Binding-site contacts:
Ligand atom C2 contacts residue ASN714 of chain 1.B at 2.6 Å.
Ligand atom O7 contacts residue ASN916 of chain 1.B at 4.5 Å.
Ligand atom O6 contacts residue PHE715 of chain 1.B at 3.8 Å.
Ligand atom C4 contacts residue ASN714 of chain 1.B at 4.1 Å.
Ligand atom O7 contacts residue ASN714 of chain 1.B at 3.1 Å (h-bond).
Ligand atom O5 contacts residue PHE715 of chain 1.B at 4.3 Å.
Ligand atom N2 contacts residue ASN714 of chain 1.B at 2.9 Å (h-bond).
Ligand atom C8 contacts residue GLN923 of chain 1.B at 3.9 Å.
Ligand atom C1 contacts residue GLN1068 of chain 1.B at 4.5 Å.
Ligand atom C5 contacts residue GLN923 of chain 1.B at 3.4 Å.
Ligand atom O7 contacts residue LEU919 of chain 1.B at 3.9 Å.
Ligand atom C8 contacts residue ASN922 of chain 1.B at 3.9 Å.
Ligand atom C3 contacts residue LEU919 of chain 1.B at 4.4 Å (hydrophobic).
Ligand atom O4 contacts residue GLN923 of chain 1.B at 4.2 Å.
Ligand atom O6 contacts residue THR716 of chain 1.B at 4.1 Å.
Ligand atom C7 contacts residue GLN923 of chain 1.B at 4.0 Å.
Ligand atom C1 contacts residue ASN714 of chain 1.B at 1.4 Å.
Ligand atom C4 contacts residue GLN923 of chain 1.B at 4.3 Å.
Ligand atom C6 contacts residue GLN923 of chain 1.B at 3.6 Å.
Ligand atom O7 contacts residue GLN923 of chain 1.B at 3.8 Å.
Ligand atom O5 contacts residue ASN714 of chain 1.B at 2.4 Å (h-bond).
Ligand atom C3 contacts residue ASN714 of chain 1.B at 3.7 Å.
Ligand atom O3 contacts residue LEU919 of chain 1.B at 4.2 Å.
Ligand atom O6 contacts residue GLN923 of chain 1.B at 3.3 Å (h-bond).
Ligand atom C5 contacts residue ASN714 of chain 1.B at 3.6 Å.
Ligand atom C7 contacts residue ASN714 of chain 1.B at 3.6 Å.
Ligand atom O5 contacts residue GLN923 of chain 1.B at 4.4 Å.

Sequence of chain 1.B:
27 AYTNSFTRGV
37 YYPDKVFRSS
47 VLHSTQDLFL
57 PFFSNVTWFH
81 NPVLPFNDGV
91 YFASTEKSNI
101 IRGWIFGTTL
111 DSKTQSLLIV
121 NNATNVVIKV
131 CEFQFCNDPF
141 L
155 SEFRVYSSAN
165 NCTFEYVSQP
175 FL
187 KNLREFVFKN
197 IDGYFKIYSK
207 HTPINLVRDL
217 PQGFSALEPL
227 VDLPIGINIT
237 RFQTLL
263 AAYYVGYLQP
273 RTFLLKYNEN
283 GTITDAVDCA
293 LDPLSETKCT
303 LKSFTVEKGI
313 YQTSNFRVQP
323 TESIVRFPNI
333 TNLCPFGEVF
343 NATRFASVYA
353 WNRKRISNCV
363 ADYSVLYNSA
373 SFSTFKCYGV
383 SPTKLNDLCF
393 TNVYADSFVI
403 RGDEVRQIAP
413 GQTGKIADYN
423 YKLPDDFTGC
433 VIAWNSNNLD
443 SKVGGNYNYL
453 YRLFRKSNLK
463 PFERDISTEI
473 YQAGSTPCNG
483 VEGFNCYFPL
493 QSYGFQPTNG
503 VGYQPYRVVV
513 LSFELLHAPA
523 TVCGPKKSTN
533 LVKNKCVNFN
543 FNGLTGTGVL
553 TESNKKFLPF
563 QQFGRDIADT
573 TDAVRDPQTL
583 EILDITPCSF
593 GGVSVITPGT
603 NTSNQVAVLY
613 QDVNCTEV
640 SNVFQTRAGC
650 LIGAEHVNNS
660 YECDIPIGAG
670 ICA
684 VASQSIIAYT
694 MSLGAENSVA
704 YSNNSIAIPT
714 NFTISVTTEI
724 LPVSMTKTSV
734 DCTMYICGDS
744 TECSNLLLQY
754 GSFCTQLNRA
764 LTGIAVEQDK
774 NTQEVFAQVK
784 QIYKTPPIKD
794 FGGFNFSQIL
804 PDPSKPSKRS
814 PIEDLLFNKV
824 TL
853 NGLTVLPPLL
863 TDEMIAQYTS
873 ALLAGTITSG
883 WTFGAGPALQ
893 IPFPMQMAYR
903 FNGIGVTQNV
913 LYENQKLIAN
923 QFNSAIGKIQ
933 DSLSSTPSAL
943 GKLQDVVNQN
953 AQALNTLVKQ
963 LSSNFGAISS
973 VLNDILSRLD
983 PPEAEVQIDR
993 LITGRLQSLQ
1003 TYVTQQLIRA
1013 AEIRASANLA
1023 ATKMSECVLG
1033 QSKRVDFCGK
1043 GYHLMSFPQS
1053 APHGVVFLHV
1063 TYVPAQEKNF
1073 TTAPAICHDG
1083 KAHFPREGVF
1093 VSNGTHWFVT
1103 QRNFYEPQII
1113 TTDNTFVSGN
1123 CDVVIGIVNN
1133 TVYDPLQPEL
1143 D

A protein and the small-molecule ligand that binds it are described below.
Small molecule (SMILES): CC(=O)N[C@H]1[C@H](O[C@H]2[C@H](O)[C@@H](NC(C)=O)CO[C@@H]2CO)O[C@H](CO)[C@@H](O)[C@@H]1O